Binding-site contacts:
Ligand atom C4 contacts residue TYR465 of chain 1.B at 3.4 Å (hydrophobic).
Ligand atom N9 contacts residue TYR232 of chain 1.B at 3.3 Å.
Ligand atom OP2 contacts residue TYR232 of chain 1.B at 2.6 Å (h-bond).
Ligand atom OP1 contacts residue LYS496 of chain 1.B at 3.7 Å.
Ligand atom C2' contacts residue TYR465 of chain 1.B at 3.5 Å (hydrophobic).
Ligand atom OP1 contacts residue HIS231 of chain 1.B at 3.1 Å.
Ligand atom OP1 contacts residue PRO122 of chain 1.B at 3.6 Å.
Ligand atom O4' contacts residue TYR236 of chain 1.B at 3.5 Å.
Ligand atom O3' contacts residue TYR236 of chain 1.B at 3.7 Å.
Ligand atom N3 contacts residue TYR232 of chain 1.B at 3.6 Å.
Ligand atom N7 contacts residue TYR465 of chain 1.B at 3.3 Å.
Ligand atom C4' contacts residue TYR236 of chain 1.B at 3.6 Å (hydrophobic).
Ligand atom P contacts residue TYR232 of chain 1.B at 3.7 Å.
Ligand atom O4' contacts residue SER124 of chain 1.B at 3.3 Å (h-bond).
Ligand atom C5' contacts residue TYR129 of chain 1.B at 3.2 Å (hydrophobic).
Ligand atom N3 contacts residue TYR340 of chain 1.B at 2.9 Å (h-bond).
Ligand atom C6 contacts residue TYR465 of chain 1.B at 3.8 Å (hydrophobic).
Ligand atom C1' contacts residue SER124 of chain 1.B at 3.2 Å.
Ligand atom O3' contacts residue ASP342 of chain 1.B at 2.8 Å (salt-bridge).
Ligand atom C2 contacts residue TYR232 of chain 1.B at 3.6 Å (hydrophobic).
Ligand atom C2' contacts residue TYR236 of chain 1.B at 3.7 Å (hydrophobic).
Ligand atom N3 contacts residue ASP301 of chain 1.B at 3.7 Å.
Ligand atom C6 contacts residue TYR232 of chain 1.B at 3.6 Å (hydrophobic).
Ligand atom C8 contacts residue ASN461 of chain 1.B at 3.7 Å.
Ligand atom C4 contacts residue TYR232 of chain 1.B at 3.4 Å (hydrophobic).
Ligand atom C8 contacts residue TYR232 of chain 1.B at 3.4 Å (hydrophobic).
Ligand atom C2' contacts residue SER124 of chain 1.B at 3.5 Å.
Ligand atom OP2 contacts residue TYR129 of chain 1.B at 2.6 Å (h-bond).
Ligand atom C2 contacts residue TYR340 of chain 1.B at 3.2 Å (hydrophobic).
Ligand atom N7 contacts residue TYR232 of chain 1.B at 3.4 Å.
Ligand atom C1' contacts residue TYR232 of chain 1.B at 3.8 Å (hydrophobic).
Ligand atom C8 contacts residue TYR465 of chain 1.B at 3.6 Å (hydrophobic).
Ligand atom N6 contacts residue TYR465 of chain 1.B at 2.7 Å (h-bond).
Ligand atom O5' contacts residue TYR232 of chain 1.B at 3.6 Å (h-bond).
Ligand atom O3' contacts residue VAL341 of chain 1.B at 3.4 Å.
Ligand atom C5 contacts residue TYR232 of chain 1.B at 3.6 Å (hydrophobic).
Ligand atom C4' contacts residue SER124 of chain 1.B at 3.7 Å.
Ligand atom O4' contacts residue TYR465 of chain 1.B at 3.6 Å.
Ligand atom O5' contacts residue SER124 of chain 1.B at 3.1 Å (h-bond).
Ligand atom C5 contacts residue TYR465 of chain 1.B at 3.4 Å (hydrophobic).

Sequence of chain 1.B:
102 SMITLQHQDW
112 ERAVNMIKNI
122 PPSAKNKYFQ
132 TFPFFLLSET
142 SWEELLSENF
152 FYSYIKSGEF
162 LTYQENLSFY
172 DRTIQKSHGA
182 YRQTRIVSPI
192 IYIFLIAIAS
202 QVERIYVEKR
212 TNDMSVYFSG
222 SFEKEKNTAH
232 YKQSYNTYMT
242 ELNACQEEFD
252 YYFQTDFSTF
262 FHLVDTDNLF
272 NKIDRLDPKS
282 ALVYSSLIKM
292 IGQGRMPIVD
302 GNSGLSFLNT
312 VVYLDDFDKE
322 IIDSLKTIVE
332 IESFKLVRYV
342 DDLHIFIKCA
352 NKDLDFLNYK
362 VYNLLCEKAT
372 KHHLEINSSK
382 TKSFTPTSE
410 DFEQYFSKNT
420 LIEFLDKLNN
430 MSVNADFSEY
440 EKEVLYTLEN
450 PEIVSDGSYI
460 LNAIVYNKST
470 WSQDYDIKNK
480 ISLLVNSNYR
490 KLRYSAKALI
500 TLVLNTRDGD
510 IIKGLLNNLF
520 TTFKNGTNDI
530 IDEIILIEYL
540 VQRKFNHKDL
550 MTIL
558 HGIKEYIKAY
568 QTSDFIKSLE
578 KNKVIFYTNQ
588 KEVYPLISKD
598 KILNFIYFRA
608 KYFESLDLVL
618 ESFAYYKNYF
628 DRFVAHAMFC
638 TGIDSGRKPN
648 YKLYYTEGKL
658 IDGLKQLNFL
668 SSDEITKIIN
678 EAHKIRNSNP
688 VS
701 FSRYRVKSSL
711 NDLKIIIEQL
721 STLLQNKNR

A protein and the small-molecule ligand that binds it are described below.
Small molecule (SMILES): Cc1cn([C@H]2C[C@H](O)[C@@H](CO[P](=O)(O)O[C@H]3C[C@H](n4cnc5c(N)ncnc54)O[C@@H]3CO[P](=O)(O)O[C@H]3C[C@H](n4cnc5c(N)ncnc54)O[C@@H]3CO[P](=O)(O)O[C@H]3C[C@H](n4cnc5c(N)ncnc54)O[C@@H]3CO[P](=O)(O)O[C@H]3C[C@H](n4cnc5c(N)ncnc54)O[C@@H]3COP(=O)=O)O2)c(=O)[nH]c1=O